Sequence of chain 1.A:
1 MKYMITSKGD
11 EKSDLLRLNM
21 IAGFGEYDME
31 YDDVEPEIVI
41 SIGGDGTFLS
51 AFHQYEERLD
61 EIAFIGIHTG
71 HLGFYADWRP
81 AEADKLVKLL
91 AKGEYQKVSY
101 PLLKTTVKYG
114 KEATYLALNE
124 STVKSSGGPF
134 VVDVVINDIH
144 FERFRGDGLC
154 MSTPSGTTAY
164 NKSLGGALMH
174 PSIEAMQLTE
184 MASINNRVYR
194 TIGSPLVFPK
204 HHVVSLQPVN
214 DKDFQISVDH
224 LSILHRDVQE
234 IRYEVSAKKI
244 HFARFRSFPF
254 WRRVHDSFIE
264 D

Binding-site contacts:
Ligand atom C5 contacts residue ALA162 of chain 4.A at 3.8 Å (hydrophobic).
Ligand atom C8 contacts residue ASP45 of chain 4.A at 3.5 Å.
Ligand atom N3 contacts residue THR161 of chain 4.A at 4.1 Å.
Ligand atom C4 contacts residue ASP45 of chain 4.A at 3.7 Å.
Ligand atom C2 contacts residue PHE74 of chain 4.A at 3.4 Å (hydrophobic).
Ligand atom C6 contacts residue TYR75 of chain 4.A at 4.1 Å (hydrophobic).
Ligand atom N3 contacts residue ALA162 of chain 4.A at 4.0 Å.
Ligand atom C6 contacts residue THR161 of chain 4.A at 3.7 Å.
Ligand atom N1 contacts residue ALA162 of chain 4.A at 3.8 Å.
Ligand atom N1 contacts residue THR161 of chain 4.A at 2.6 Å (h-bond).
Ligand atom CAG contacts residue ASP45 of chain 4.A at 4.2 Å.
Ligand atom C2 contacts residue THR161 of chain 4.A at 3.3 Å.
Ligand atom C5 contacts residue ASP45 of chain 4.A at 4.0 Å.
Ligand atom C6 contacts residue SER158 of chain 4.A at 4.3 Å.
Ligand atom C6 contacts residue ALA162 of chain 4.A at 3.7 Å (hydrophobic).
Ligand atom N6 contacts residue TYR75 of chain 4.A at 3.2 Å.
Ligand atom OAB contacts residue ASN189 of chain 1.A at 4.3 Å.
Ligand atom N7 contacts residue TYR75 of chain 4.A at 4.1 Å.
Ligand atom N6 contacts residue ASN122 of chain 4.A at 2.9 Å (h-bond).
Ligand atom BR8 contacts residue ASN122 of chain 4.A at 4.2 Å.
Ligand atom CAE contacts residue ARG148 of chain 1.A at 3.6 Å.
Ligand atom C2 contacts residue ALA162 of chain 4.A at 3.9 Å (hydrophobic).
Ligand atom N6 contacts residue THR161 of chain 4.A at 3.9 Å.
Ligand atom N3 contacts residue PHE74 of chain 4.A at 4.1 Å.
Ligand atom BR8 contacts residue LEU49 of chain 4.A at 4.3 Å.
Ligand atom C4 contacts residue ALA162 of chain 4.A at 4.0 Å (hydrophobic).
Ligand atom BR8 contacts residue ASP45 of chain 4.A at 3.7 Å.
Ligand atom OAB contacts residue ARG148 of chain 1.A at 3.7 Å.
Ligand atom N3 contacts residue ASP45 of chain 4.A at 4.0 Å.
Ligand atom N6 contacts residue SER158 of chain 4.A at 3.4 Å (h-bond).
Ligand atom C6 contacts residue ASN122 of chain 4.A at 3.9 Å.
Ligand atom N6 contacts residue GLY159 of chain 4.A at 4.2 Å.
Ligand atom N7 contacts residue ASN122 of chain 4.A at 3.1 Å (h-bond).
Ligand atom N7 contacts residue ASP45 of chain 4.A at 3.8 Å.
Ligand atom N9 contacts residue ASP45 of chain 4.A at 3.8 Å.
Ligand atom C8 contacts residue ASN122 of chain 4.A at 3.8 Å.
Ligand atom BR8 contacts residue GLY46 of chain 4.A at 3.7 Å.
Ligand atom C5 contacts residue ASN122 of chain 4.A at 4.0 Å.
Ligand atom N1 contacts residue PHE74 of chain 4.A at 3.7 Å.
Ligand atom N6 contacts residue ALA162 of chain 4.A at 4.2 Å.

A small-molecule ligand and the protein it binds are described below.
Small molecule (SMILES): Nc1ncnc2c1nc(Br)n2CCCO

Sequence of chain 4.A:
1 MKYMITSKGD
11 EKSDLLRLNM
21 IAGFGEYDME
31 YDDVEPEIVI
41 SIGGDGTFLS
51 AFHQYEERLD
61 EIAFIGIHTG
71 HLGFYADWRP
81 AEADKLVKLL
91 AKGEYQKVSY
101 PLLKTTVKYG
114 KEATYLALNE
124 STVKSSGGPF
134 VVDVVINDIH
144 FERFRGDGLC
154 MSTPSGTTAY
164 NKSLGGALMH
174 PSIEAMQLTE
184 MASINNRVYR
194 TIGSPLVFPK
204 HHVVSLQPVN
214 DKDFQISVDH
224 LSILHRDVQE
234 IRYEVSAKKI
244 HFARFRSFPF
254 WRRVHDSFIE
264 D